Binding-site contacts:
Ligand atom C8 contacts residue ASN55 of chain 1.E at 4.0 Å.
Ligand atom O7 contacts residue ASN55 of chain 1.E at 3.1 Å (h-bond).
Ligand atom C1 contacts residue ASN55 of chain 1.E at 1.4 Å.
Ligand atom C3 contacts residue ASN55 of chain 1.E at 3.7 Å.
Ligand atom C7 contacts residue ASN55 of chain 1.E at 3.2 Å.
Ligand atom C2 contacts residue ASN55 of chain 1.E at 2.4 Å.
Ligand atom O5 contacts residue ASN55 of chain 1.E at 2.3 Å (h-bond).
Ligand atom C4 contacts residue ASN55 of chain 1.E at 4.1 Å.
Ligand atom C5 contacts residue ASN55 of chain 1.E at 3.6 Å.
Ligand atom N2 contacts residue ASN55 of chain 1.E at 2.9 Å (h-bond).

Sequence of chain 1.E:
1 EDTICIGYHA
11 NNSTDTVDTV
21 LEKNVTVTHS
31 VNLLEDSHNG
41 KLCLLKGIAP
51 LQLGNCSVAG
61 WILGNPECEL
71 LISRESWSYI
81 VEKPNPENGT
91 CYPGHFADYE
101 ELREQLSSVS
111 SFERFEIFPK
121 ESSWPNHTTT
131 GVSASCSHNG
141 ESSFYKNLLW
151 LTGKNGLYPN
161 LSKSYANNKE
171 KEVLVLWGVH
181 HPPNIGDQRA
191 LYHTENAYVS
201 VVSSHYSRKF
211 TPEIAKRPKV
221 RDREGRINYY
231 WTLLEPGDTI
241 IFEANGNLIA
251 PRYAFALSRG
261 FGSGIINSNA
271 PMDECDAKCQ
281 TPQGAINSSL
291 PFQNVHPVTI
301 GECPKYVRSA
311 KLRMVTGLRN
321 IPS

This small molecule binds to this protein.
Small molecule (SMILES): CC(=O)N[C@H]1[C@H](O[C@H]2[C@H](O)[C@@H](NC(C)=O)CO[C@@H]2CO)O[C@H](CO)[C@@H](O)[C@@H]1O